Sequence of chain 1.A:
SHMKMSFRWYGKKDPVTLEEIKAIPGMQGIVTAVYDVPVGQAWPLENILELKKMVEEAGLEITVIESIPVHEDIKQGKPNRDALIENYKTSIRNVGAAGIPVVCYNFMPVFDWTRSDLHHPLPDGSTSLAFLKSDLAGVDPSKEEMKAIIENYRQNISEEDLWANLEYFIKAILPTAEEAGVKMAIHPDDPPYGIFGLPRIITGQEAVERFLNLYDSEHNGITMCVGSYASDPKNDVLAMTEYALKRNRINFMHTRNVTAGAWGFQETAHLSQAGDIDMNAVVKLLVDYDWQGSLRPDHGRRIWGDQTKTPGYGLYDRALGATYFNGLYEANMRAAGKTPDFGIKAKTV

A protein and the small-molecule ligand that binds it are described below.
Small molecule (SMILES): O=C(O)[C@@H](O)[C@@H](O)[C@H](O)[C@H](O)CO

Binding-site contacts:
Ligand atom C5 contacts residue TRP131 of chain 1.A at 3.7 Å (hydrophobic).
Ligand atom C2 contacts residue HIS219 of chain 1.A at 3.9 Å.
Ligand atom C2 contacts residue MN1 of chain 1.C at 3.0 Å.
Ligand atom O1B contacts residue ASP222 of chain 1.A at 3.7 Å.
Ligand atom O1A contacts residue HIS331 of chain 1.A at 4.0 Å.
Ligand atom C2 contacts residue HIS331 of chain 1.A at 3.2 Å.
Ligand atom O2 contacts residue MN1 of chain 1.C at 2.3 Å.
Ligand atom C6 contacts residue TYR345 of chain 1.A at 3.5 Å (hydrophobic).
Ligand atom O6 contacts residue TRP131 of chain 1.A at 2.8 Å (h-bond).
Ligand atom C1 contacts residue ASP222 of chain 1.A at 4.0 Å.
Ligand atom O2 contacts residue ASP330 of chain 1.A at 3.4 Å (salt-bridge).
Ligand atom C6 contacts residue HIS331 of chain 1.A at 4.0 Å.
Ligand atom O3 contacts residue ASP330 of chain 1.A at 3.9 Å.
Ligand atom C2 contacts residue ASP330 of chain 1.A at 3.5 Å.
Ligand atom O1A contacts residue ASP222 of chain 1.A at 3.8 Å.
Ligand atom O1B contacts residue SER260 of chain 1.A at 4.0 Å.
Ligand atom C1 contacts residue MN1 of chain 1.C at 3.6 Å.
Ligand atom O5 contacts residue TYR345 of chain 1.A at 3.3 Å (h-bond).
Ligand atom O4 contacts residue ARG26 of chain 1.A at 4.1 Å.
Ligand atom O3 contacts residue HIS331 of chain 1.A at 3.6 Å.
Ligand atom C5 contacts residue TYR345 of chain 1.A at 3.8 Å (hydrophobic).
Ligand atom O5 contacts residue ARG26 of chain 1.A at 3.1 Å (salt-bridge).
Ligand atom O3 contacts residue TYR345 of chain 1.A at 2.4 Å (h-bond).
Ligand atom C3 contacts residue ASP330 of chain 1.A at 4.2 Å.
Ligand atom C3 contacts residue HIS331 of chain 1.A at 3.1 Å.
Ligand atom O2 contacts residue HIS286 of chain 1.A at 3.5 Å.
Ligand atom C4 contacts residue TYR345 of chain 1.A at 4.0 Å (hydrophobic).
Ligand atom O1B contacts residue MN1 of chain 1.C at 3.2 Å.
Ligand atom C6 contacts residue TRP131 of chain 1.A at 3.6 Å (hydrophobic).
Ligand atom C1 contacts residue HIS219 of chain 1.A at 3.8 Å.
Ligand atom O6 contacts residue TYR345 of chain 1.A at 3.9 Å.
Ligand atom O3 contacts residue ARG26 of chain 1.A at 3.5 Å (salt-bridge).
Ligand atom O5 contacts residue TYR28 of chain 1.A at 3.3 Å (h-bond).
Ligand atom O6 contacts residue PRO343 of chain 1.A at 3.1 Å.
Ligand atom C3 contacts residue TYR345 of chain 1.A at 3.2 Å (hydrophobic).
Ligand atom O3 contacts residue ARG328 of chain 1.A at 3.5 Å (salt-bridge).
Ligand atom O1A contacts residue TRP131 of chain 1.A at 3.5 Å.
Ligand atom O1B contacts residue HIS219 of chain 1.A at 2.7 Å.
Ligand atom C1 contacts residue HIS331 of chain 1.A at 4.1 Å.
Ligand atom O2 contacts residue HIS219 of chain 1.A at 2.8 Å (h-bond).